Sequence of chain 2.J:
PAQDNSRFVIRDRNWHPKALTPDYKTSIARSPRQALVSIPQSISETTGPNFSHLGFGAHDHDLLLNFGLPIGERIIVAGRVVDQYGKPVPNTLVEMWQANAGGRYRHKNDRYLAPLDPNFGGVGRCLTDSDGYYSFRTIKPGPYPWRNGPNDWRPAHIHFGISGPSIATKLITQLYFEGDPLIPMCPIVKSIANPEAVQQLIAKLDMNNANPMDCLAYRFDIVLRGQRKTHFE

Sequence of chain 2.I:
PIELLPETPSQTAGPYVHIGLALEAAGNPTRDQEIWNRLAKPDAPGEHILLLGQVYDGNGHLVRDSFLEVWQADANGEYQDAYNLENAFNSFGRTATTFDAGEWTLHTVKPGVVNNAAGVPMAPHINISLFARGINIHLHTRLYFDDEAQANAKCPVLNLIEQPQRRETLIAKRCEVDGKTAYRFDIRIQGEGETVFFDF

The protein below binds the small molecule below.
Small molecule (SMILES): O=C(O)c1ccc(O)c(I)c1

Binding-site contacts:
Ligand atom C3 contacts residue TYR147 of chain 2.J at 3.8 Å (hydrophobic).
Ligand atom C3 contacts residue PRO15 of chain 2.I at 3.6 Å (hydrophobic).
Ligand atom C2 contacts residue TRP149 of chain 2.J at 4.3 Å (hydrophobic).
Ligand atom C4 contacts residue TYR108 of chain 2.J at 4.3 Å (hydrophobic).
Ligand atom C4 contacts residue HIS162 of chain 2.J at 4.2 Å.
Ligand atom O2 contacts residue TRP149 of chain 2.J at 3.9 Å.
Ligand atom O4 contacts residue ARG157 of chain 2.J at 4.2 Å.
Ligand atom O4 contacts residue HIS160 of chain 2.J at 3.2 Å (h-bond).
Ligand atom C5 contacts residue TYR16 of chain 2.I at 3.6 Å (hydrophobic).
Ligand atom C5 contacts residue TYR147 of chain 2.J at 2.7 Å (hydrophobic).
Ligand atom O4 contacts residue HIS162 of chain 2.J at 2.9 Å (h-bond).
Ligand atom C4 contacts residue PRO15 of chain 2.I at 4.0 Å (hydrophobic).
Ligand atom O4 contacts residue TYR108 of chain 2.J at 3.2 Å (h-bond).
Ligand atom I3 contacts residue GLY14 of chain 2.I at 3.8 Å.
Ligand atom C1 contacts residue PRO15 of chain 2.I at 3.3 Å (hydrophobic).
Ligand atom C6 contacts residue TYR147 of chain 2.J at 3.4 Å (hydrophobic).
Ligand atom C5 contacts residue PRO15 of chain 2.I at 4.0 Å (hydrophobic).
Ligand atom O4 contacts residue FE1 of chain 2.CA at 1.6 Å.
Ligand atom O1 contacts residue TRP149 of chain 2.J at 3.5 Å.
Ligand atom O4 contacts residue TYR147 of chain 2.J at 2.1 Å (h-bond).
Ligand atom I3 contacts residue HIS162 of chain 2.J at 4.0 Å.
Ligand atom I3 contacts residue GLN177 of chain 2.J at 3.9 Å.
Ligand atom C1 contacts residue TYR147 of chain 2.J at 4.3 Å (hydrophobic).
Ligand atom C4 contacts residue FE1 of chain 2.CA at 2.9 Å.
Ligand atom C5 contacts residue FE1 of chain 2.CA at 3.5 Å.
Ligand atom C6 contacts residue TYR16 of chain 2.I at 3.6 Å (hydrophobic).
Ligand atom I3 contacts residue ILE191 of chain 2.J at 3.5 Å.
Ligand atom I3 contacts residue ARG157 of chain 2.J at 3.4 Å.
Ligand atom C4 contacts residue TYR147 of chain 2.J at 2.6 Å (hydrophobic).
Ligand atom C3 contacts residue FE1 of chain 2.CA at 4.0 Å.
Ligand atom O1 contacts residue PRO15 of chain 2.I at 4.0 Å.
Ligand atom C2 contacts residue PRO15 of chain 2.I at 3.2 Å (hydrophobic).
Ligand atom C5 contacts residue TYR108 of chain 2.J at 4.0 Å (hydrophobic).
Ligand atom O2 contacts residue PRO15 of chain 2.I at 3.9 Å.
Ligand atom I3 contacts residue THR12 of chain 2.I at 4.0 Å.
Ligand atom C7 contacts residue PRO15 of chain 2.I at 3.5 Å (hydrophobic).
Ligand atom C7 contacts residue TRP149 of chain 2.J at 4.0 Å (hydrophobic).
Ligand atom C1 contacts residue TRP149 of chain 2.J at 4.3 Å (hydrophobic).
Ligand atom C6 contacts residue PRO15 of chain 2.I at 3.6 Å (hydrophobic).
Ligand atom C3 contacts residue GLY14 of chain 2.I at 4.1 Å.